Sequence of chain 1.C:
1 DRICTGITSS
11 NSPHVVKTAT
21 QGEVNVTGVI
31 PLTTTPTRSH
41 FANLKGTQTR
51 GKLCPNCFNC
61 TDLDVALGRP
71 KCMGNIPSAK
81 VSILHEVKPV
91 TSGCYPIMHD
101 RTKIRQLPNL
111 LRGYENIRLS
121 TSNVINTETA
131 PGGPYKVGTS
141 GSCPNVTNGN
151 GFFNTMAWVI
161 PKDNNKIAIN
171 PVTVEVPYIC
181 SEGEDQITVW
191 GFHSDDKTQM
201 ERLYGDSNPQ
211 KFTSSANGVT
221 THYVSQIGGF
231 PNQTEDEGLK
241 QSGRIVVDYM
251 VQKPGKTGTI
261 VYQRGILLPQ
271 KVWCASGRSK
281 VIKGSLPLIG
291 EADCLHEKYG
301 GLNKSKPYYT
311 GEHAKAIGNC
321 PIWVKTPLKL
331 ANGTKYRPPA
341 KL

Binding-site contacts:
Ligand atom C1 contacts residue ASN232 of chain 1.C at 1.4 Å.
Ligand atom O5 contacts residue ASN232 of chain 1.C at 2.5 Å (h-bond).
Ligand atom O7 contacts residue ASN232 of chain 1.C at 2.9 Å (h-bond).
Ligand atom C4 contacts residue ASN232 of chain 1.C at 4.3 Å.
Ligand atom C7 contacts residue ASN232 of chain 1.C at 2.9 Å.
Ligand atom C3 contacts residue ASN232 of chain 1.C at 3.7 Å.
Ligand atom N2 contacts residue ASN232 of chain 1.C at 2.7 Å (h-bond).
Ligand atom C2 contacts residue ASN232 of chain 1.C at 2.5 Å.
Ligand atom C5 contacts residue ASN232 of chain 1.C at 3.6 Å.
Ligand atom C8 contacts residue ASN232 of chain 1.C at 4.0 Å.

The protein below binds the small molecule below.
Small molecule (SMILES): CC(=O)N[C@@H]1[C@@H](O)[C@H](O)[C@@H](CO)O[C@H]1O